Sequence of chain 18.C:
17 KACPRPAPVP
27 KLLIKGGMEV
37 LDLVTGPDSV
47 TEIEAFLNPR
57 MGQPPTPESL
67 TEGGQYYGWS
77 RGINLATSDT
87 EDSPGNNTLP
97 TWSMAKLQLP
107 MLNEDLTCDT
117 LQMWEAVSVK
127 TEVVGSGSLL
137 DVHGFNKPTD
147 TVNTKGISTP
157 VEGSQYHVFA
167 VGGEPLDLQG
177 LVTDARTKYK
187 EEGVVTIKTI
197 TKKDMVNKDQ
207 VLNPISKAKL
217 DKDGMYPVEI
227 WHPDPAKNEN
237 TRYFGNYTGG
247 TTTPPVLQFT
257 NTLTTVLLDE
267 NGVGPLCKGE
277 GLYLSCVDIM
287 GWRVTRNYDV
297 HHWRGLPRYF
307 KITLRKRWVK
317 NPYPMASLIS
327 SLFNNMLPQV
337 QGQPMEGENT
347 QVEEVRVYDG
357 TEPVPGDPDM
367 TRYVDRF

Binding-site contacts:
Ligand atom C11 contacts residue TYR72 of chain 18.B at 3.5 Å (hydrophobic).
Ligand atom C4 contacts residue HIS298 of chain 18.B at 3.5 Å.
Ligand atom C2 contacts residue VAL296 of chain 18.B at 4.3 Å (hydrophobic).
Ligand atom O6 contacts residue ASN93 of chain 18.B at 3.5 Å (h-bond).
Ligand atom O3 contacts residue VAL296 of chain 18.B at 3.9 Å.
Ligand atom O3 contacts residue ARG77 of chain 18.B at 4.1 Å.
Ligand atom O1A contacts residue TYR72 of chain 18.B at 3.0 Å.
Ligand atom C1 contacts residue GLY78 of chain 18.B at 4.1 Å.
Ligand atom C6 contacts residue TYR72 of chain 18.B at 3.9 Å (hydrophobic).
Ligand atom O4 contacts residue THR291 of chain 18.B at 3.3 Å.
Ligand atom O1B contacts residue ARG77 of chain 18.B at 2.7 Å (salt-bridge).
Ligand atom O4 contacts residue VAL296 of chain 18.B at 4.2 Å.
Ligand atom C3 contacts residue GLY78 of chain 18.B at 3.8 Å.
Ligand atom C3 contacts residue HIS298 of chain 18.B at 3.5 Å.
Ligand atom C4 contacts residue ARG77 of chain 18.B at 3.8 Å.
Ligand atom C3 contacts residue GLY78 of chain 18.B at 3.8 Å.
Ligand atom O3 contacts residue ASN80 of chain 18.B at 3.9 Å.
Ligand atom O4 contacts residue HIS298 of chain 18.B at 3.1 Å (h-bond).
Ligand atom O1B contacts residue TYR72 of chain 18.B at 3.8 Å.
Ligand atom C5 contacts residue ASN93 of chain 18.B at 4.0 Å.
Ligand atom C4 contacts residue TYR72 of chain 18.B at 3.9 Å (hydrophobic).
Ligand atom O4 contacts residue GLY78 of chain 18.B at 3.1 Å.
Ligand atom C4 contacts residue GLY78 of chain 18.B at 3.3 Å.
Ligand atom N5 contacts residue TYR72 of chain 18.B at 2.8 Å (h-bond).
Ligand atom C3 contacts residue VAL296 of chain 18.B at 3.5 Å (hydrophobic).
Ligand atom O4 contacts residue ILE79 of chain 18.B at 3.8 Å.
Ligand atom O4 contacts residue ASN80 of chain 18.B at 4.3 Å.
Ligand atom C9 contacts residue ARG77 of chain 18.B at 3.5 Å.
Ligand atom C6 contacts residue ASN93 of chain 18.B at 3.2 Å.
Ligand atom C2 contacts residue GLY78 of chain 18.B at 3.9 Å.
Ligand atom C5 contacts residue ARG77 of chain 18.B at 4.2 Å.
Ligand atom O1A contacts residue GLY78 of chain 18.B at 3.9 Å.
Ligand atom C10 contacts residue TYR72 of chain 18.B at 3.6 Å (hydrophobic).
Ligand atom O1A contacts residue ARG77 of chain 18.B at 3.2 Å (salt-bridge).
Ligand atom C3 contacts residue ARG77 of chain 18.B at 4.0 Å.
Ligand atom C1 contacts residue TYR72 of chain 18.B at 3.7 Å (hydrophobic).
Ligand atom C5 contacts residue TYR72 of chain 18.B at 3.7 Å (hydrophobic).
Ligand atom O3 contacts residue GLY78 of chain 18.B at 3.0 Å.
Ligand atom C1 contacts residue ARG77 of chain 18.B at 3.3 Å.
Ligand atom C11 contacts residue ASP85 of chain 18.C at 3.7 Å.

Sequence of chain 18.B:
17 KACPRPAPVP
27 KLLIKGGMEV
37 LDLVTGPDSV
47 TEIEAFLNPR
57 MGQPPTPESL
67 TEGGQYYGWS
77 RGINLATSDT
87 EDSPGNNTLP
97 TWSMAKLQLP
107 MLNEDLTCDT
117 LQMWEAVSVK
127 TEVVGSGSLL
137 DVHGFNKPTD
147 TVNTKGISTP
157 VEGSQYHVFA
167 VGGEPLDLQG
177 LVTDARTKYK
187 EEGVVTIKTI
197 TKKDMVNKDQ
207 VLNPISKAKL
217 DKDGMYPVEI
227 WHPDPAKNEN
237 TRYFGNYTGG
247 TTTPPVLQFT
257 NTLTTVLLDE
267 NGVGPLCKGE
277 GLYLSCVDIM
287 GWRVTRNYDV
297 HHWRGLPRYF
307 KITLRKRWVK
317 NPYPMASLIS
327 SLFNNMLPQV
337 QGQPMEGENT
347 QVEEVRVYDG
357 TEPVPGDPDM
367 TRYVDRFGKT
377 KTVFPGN

The protein below binds the small molecule below.
Small molecule (SMILES): CC(=O)N[C@H]1[C@H]([C@H](O)[C@H](O)CO)O[C@@](O[C@H]2[C@@H](O)[C@@H](CO)O[C@@H](O[C@H]3[C@H](O)[C@@H](O)[C@H](O)O[C@@H]3CO)[C@@H]2O)(C(=O)O)C[C@@H]1O